This protein binds this small molecule.
Small molecule (SMILES): C[C@@H]1CC[C@@]2(OC1)O[C@H]1C[C@H]3[C@@H]4CC=C5C[C@@H](O)CC[C@]5(C)[C@H]4CC[C@]3(C)[C@H]1[C@@H]2C

Binding-site contacts:
Ligand atom C21 contacts residue ASP889 of chain 1.B at 4.0 Å.
Ligand atom C12 contacts residue PHE892 of chain 1.B at 4.2 Å (hydrophobic).
Ligand atom C16 contacts residue YUY1 of chain 1.J at 3.7 Å.
Ligand atom C19 contacts residue ILE888 of chain 1.B at 3.8 Å (hydrophobic).
Ligand atom C17 contacts residue ASP889 of chain 1.B at 4.3 Å.
Ligand atom C contacts residue YUY1 of chain 1.J at 3.3 Å.
Ligand atom C11 contacts residue PHE892 of chain 1.B at 3.6 Å (hydrophobic).
Ligand atom O1 contacts residue ASP889 of chain 1.B at 4.5 Å.
Ligand atom C1 contacts residue YUY1 of chain 1.J at 4.4 Å.
Ligand atom C22 contacts residue YUY1 of chain 1.J at 4.0 Å.
Ligand atom C25 contacts residue PHE892 of chain 1.B at 4.4 Å (hydrophobic).
Ligand atom C16 contacts residue ASP889 of chain 1.B at 4.1 Å.
Ligand atom C6 contacts residue PHE892 of chain 1.B at 3.7 Å (hydrophobic).
Ligand atom C26 contacts residue YUY1 of chain 1.J at 4.2 Å.
Ligand atom O1 contacts residue YUY1 of chain 1.J at 3.8 Å.
Ligand atom C22 contacts residue ASP889 of chain 1.B at 4.0 Å.
Ligand atom C15 contacts residue YUY1 of chain 1.J at 3.7 Å.
Ligand atom C13 contacts residue PHE892 of chain 1.B at 4.2 Å (hydrophobic).
Ligand atom C9 contacts residue PHE892 of chain 1.B at 4.1 Å (hydrophobic).
Ligand atom C21 contacts residue YUY1 of chain 1.J at 4.5 Å.
Ligand atom C10 contacts residue PHE892 of chain 1.B at 4.3 Å (hydrophobic).
Ligand atom C21 contacts residue ILE888 of chain 1.B at 4.5 Å (hydrophobic).
Ligand atom C8 contacts residue YUY1 of chain 1.J at 4.2 Å.
Ligand atom C7 contacts residue PHE892 of chain 1.B at 4.2 Å (hydrophobic).
Ligand atom C20 contacts residue ILE888 of chain 1.B at 4.2 Å (hydrophobic).

Sequence of chain 1.B:
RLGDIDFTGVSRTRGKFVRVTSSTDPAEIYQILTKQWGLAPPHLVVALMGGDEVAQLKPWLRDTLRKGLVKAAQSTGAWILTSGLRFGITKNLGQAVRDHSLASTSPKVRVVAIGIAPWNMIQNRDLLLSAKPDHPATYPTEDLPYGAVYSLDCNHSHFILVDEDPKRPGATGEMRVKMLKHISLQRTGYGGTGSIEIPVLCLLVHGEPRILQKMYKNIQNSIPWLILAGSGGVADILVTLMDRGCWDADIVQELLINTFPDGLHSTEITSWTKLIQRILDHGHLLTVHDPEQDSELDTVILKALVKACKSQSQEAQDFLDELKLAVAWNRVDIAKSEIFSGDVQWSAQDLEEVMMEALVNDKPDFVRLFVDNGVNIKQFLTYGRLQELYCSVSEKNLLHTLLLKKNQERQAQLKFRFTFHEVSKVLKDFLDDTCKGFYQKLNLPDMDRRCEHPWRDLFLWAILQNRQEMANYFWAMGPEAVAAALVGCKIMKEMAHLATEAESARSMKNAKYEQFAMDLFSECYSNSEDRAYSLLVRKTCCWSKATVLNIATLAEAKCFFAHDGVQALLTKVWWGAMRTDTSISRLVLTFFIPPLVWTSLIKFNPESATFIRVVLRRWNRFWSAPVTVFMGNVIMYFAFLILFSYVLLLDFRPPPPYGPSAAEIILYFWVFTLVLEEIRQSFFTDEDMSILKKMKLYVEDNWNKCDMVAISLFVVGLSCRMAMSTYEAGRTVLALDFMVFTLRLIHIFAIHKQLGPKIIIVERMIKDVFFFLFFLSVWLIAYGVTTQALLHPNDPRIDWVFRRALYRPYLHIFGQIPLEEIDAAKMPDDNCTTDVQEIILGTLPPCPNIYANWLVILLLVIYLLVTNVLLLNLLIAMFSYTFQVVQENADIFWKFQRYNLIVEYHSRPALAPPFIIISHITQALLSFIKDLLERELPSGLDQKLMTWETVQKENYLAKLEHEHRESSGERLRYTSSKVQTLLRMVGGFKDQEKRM